The small molecule below binds the protein below.
Small molecule (SMILES): C[C@H](C(=O)O)c1ccc(C(=O)c2ccc(I)s2)cc1

Binding-site contacts:
Ligand atom C12 contacts residue ILE499 of chain 1.B at 3.9 Å (hydrophobic).
Ligand atom C16 contacts residue TYR331 of chain 1.B at 3.8 Å (hydrophobic).
Ligand atom S1 contacts residue TRP363 of chain 1.B at 3.8 Å.
Ligand atom O7 contacts residue VAL325 of chain 1.B at 3.6 Å.
Ligand atom C2 contacts residue SER506 of chain 1.B at 4.0 Å.
Ligand atom C8 contacts residue ALA503 of chain 1.B at 4.0 Å (hydrophobic).
Ligand atom C3 contacts residue GLY502 of chain 1.B at 3.6 Å.
Ligand atom O17 contacts residue TYR331 of chain 1.B at 2.9 Å (h-bond).
Ligand atom C5 contacts residue GLY502 of chain 1.B at 4.0 Å.
Ligand atom C13 contacts residue ILE499 of chain 1.B at 3.9 Å (hydrophobic).
Ligand atom C14 contacts residue TYR331 of chain 1.B at 3.8 Å (hydrophobic).
Ligand atom O18 contacts residue ARG96 of chain 1.B at 2.8 Å (salt-bridge).
Ligand atom O7 contacts residue SER506 of chain 1.B at 3.0 Å (h-bond).
Ligand atom S1 contacts residue SER506 of chain 1.B at 3.8 Å.
Ligand atom C10 contacts residue LEU507 of chain 1.B at 3.7 Å (hydrophobic).
Ligand atom C4 contacts residue ALA503 of chain 1.B at 3.6 Å (hydrophobic).
Ligand atom O18 contacts residue ALA503 of chain 1.B at 3.6 Å.
Ligand atom C10 contacts residue ALA503 of chain 1.B at 3.9 Å (hydrophobic).
Ligand atom I1 contacts residue TRP363 of chain 1.B at 3.5 Å.
Ligand atom C6 contacts residue SER506 of chain 1.B at 3.6 Å.
Ligand atom O17 contacts residue ARG96 of chain 1.B at 3.0 Å (salt-bridge).
Ligand atom C16 contacts residue ARG96 of chain 1.B at 3.2 Å.
Ligand atom C9 contacts residue VAL325 of chain 1.B at 3.5 Å (hydrophobic).
Ligand atom O18 contacts residue LEU507 of chain 1.B at 4.0 Å.
Ligand atom C5 contacts residue TRP363 of chain 1.B at 3.7 Å (hydrophobic).
Ligand atom C11 contacts residue VAL325 of chain 1.B at 3.8 Å (hydrophobic).
Ligand atom C4 contacts residue MET498 of chain 1.B at 3.1 Å (hydrophobic).
Ligand atom C15 contacts residue LEU335 of chain 1.B at 3.9 Å (hydrophobic).
Ligand atom I1 contacts residue LEU360 of chain 1.B at 3.1 Å.
Ligand atom C2 contacts residue LEU328 of chain 1.B at 3.8 Å (hydrophobic).
Ligand atom C15 contacts residue VAL92 of chain 1.B at 3.8 Å (hydrophobic).
Ligand atom C9 contacts residue ALA503 of chain 1.B at 3.9 Å (hydrophobic).
Ligand atom O18 contacts residue VAL92 of chain 1.B at 3.8 Å.
Ligand atom C8 contacts residue VAL325 of chain 1.B at 3.8 Å (hydrophobic).
Ligand atom I1 contacts residue TYR361 of chain 1.B at 3.8 Å.
Ligand atom C4 contacts residue GLY502 of chain 1.B at 3.4 Å.
Ligand atom S1 contacts residue LEU328 of chain 1.B at 3.9 Å.
Ligand atom S1 contacts residue TYR361 of chain 1.B at 3.6 Å.
Ligand atom C10 contacts residue VAL325 of chain 1.B at 3.5 Å (hydrophobic).
Ligand atom C3 contacts residue ALA503 of chain 1.B at 3.4 Å (hydrophobic).

Sequence of chain 1.B:
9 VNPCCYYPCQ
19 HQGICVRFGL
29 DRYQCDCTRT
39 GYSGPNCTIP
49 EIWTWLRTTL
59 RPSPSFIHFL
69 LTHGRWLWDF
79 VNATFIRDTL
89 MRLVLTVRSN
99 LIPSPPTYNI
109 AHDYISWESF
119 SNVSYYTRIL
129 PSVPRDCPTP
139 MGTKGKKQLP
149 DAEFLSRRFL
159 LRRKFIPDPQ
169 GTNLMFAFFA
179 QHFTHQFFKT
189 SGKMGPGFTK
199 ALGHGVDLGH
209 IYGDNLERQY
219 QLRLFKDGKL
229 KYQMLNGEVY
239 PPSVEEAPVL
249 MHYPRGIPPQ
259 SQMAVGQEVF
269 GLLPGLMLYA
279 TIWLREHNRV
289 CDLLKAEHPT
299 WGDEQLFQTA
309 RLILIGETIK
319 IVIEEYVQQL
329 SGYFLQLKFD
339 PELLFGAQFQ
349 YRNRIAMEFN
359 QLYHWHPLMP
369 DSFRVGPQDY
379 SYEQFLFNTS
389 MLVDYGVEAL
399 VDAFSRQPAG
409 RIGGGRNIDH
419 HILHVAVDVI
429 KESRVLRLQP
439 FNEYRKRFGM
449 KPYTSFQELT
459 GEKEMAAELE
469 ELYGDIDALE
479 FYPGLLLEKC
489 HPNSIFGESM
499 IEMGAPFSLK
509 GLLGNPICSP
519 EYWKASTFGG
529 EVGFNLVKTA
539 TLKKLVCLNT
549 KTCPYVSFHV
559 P